Binding-site contacts:
Ligand atom C1 contacts residue ASN271 of chain 1.H at 1.4 Å.
Ligand atom C4 contacts residue ASN271 of chain 1.H at 4.2 Å.
Ligand atom O6 contacts residue ILE292 of chain 1.H at 3.7 Å.
Ligand atom O5 contacts residue ILE292 of chain 1.H at 4.0 Å.
Ligand atom C8 contacts residue VAL410 of chain 1.H at 3.6 Å (hydrophobic).
Ligand atom C5 contacts residue ASN271 of chain 1.H at 3.6 Å.
Ligand atom C2 contacts residue ASN271 of chain 1.H at 2.5 Å.
Ligand atom C7 contacts residue ASN271 of chain 1.H at 4.0 Å.
Ligand atom O5 contacts residue ASN271 of chain 1.H at 2.3 Å (h-bond).
Ligand atom C3 contacts residue ASN271 of chain 1.H at 3.8 Å.
Ligand atom N2 contacts residue ASN271 of chain 1.H at 2.9 Å (h-bond).
Ligand atom C6 contacts residue ILE292 of chain 1.H at 3.6 Å (hydrophobic).
Ligand atom C5 contacts residue ILE292 of chain 1.H at 4.5 Å (hydrophobic).

Sequence of chain 1.H:
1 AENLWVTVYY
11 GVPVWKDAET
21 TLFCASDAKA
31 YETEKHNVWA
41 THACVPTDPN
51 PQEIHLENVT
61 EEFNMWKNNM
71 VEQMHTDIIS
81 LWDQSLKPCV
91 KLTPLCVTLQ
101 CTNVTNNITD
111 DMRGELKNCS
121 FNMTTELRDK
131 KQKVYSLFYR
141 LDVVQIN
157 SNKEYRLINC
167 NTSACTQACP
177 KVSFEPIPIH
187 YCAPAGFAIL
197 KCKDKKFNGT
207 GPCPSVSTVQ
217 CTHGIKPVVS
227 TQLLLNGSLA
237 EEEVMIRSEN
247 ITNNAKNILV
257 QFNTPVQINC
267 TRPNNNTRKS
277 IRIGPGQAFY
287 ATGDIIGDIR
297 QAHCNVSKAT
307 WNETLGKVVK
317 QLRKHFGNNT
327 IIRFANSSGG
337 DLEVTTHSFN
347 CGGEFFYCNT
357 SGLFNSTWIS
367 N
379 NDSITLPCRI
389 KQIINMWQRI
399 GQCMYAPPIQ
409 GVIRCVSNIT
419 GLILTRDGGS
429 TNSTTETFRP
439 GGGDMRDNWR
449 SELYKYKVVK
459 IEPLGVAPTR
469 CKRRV

The protein below binds the small molecule below.
Small molecule (SMILES): CC(=O)N[C@H]1[C@H](O[C@H]2[C@H](O)[C@@H](NC(C)=O)CO[C@@H]2CO)O[C@H](CO)[C@@H](O)[C@@H]1O